Binding-site contacts:
Ligand atom C6 contacts residue TRP232 of chain 1.A at 3.5 Å (hydrophobic).
Ligand atom C6 contacts residue GLU235 of chain 1.A at 3.4 Å.
Ligand atom C6' contacts residue LEU261 of chain 1.A at 3.8 Å (hydrophobic).
Ligand atom C2 contacts residue MET198 of chain 1.A at 3.9 Å (hydrophobic).
Ligand atom C4 contacts residue ASP258 of chain 1.A at 3.3 Å.
Ligand atom C1' contacts residue SER167 of chain 1.A at 3.6 Å.
Ligand atom C5 contacts residue TRP232 of chain 1.A at 3.6 Å (hydrophobic).
Ligand atom O3 contacts residue MET198 of chain 1.A at 3.8 Å.
Ligand atom O4 contacts residue MET198 of chain 1.A at 3.9 Å.
Ligand atom C6 contacts residue PHE168 of chain 1.A at 4.0 Å (hydrophobic).
Ligand atom C2' contacts residue SER167 of chain 1.A at 3.6 Å.
Ligand atom C1 contacts residue UDP1 of chain 1.C at 3.9 Å.
Ligand atom C1 contacts residue HIS165 of chain 1.A at 3.9 Å.
Ligand atom O1 contacts residue HIS165 of chain 1.A at 3.7 Å.
Ligand atom O6 contacts residue THR177 of chain 1.A at 2.6 Å (h-bond).
Ligand atom C5 contacts residue HIS165 of chain 1.A at 3.9 Å.
Ligand atom O1 contacts residue SER167 of chain 1.A at 4.0 Å.
Ligand atom C2 contacts residue HIS165 of chain 1.A at 3.8 Å.
Ligand atom C1 contacts residue MET198 of chain 1.A at 3.6 Å (hydrophobic).
Ligand atom C6 contacts residue LEU261 of chain 1.A at 3.8 Å (hydrophobic).
Ligand atom O5 contacts residue HIS165 of chain 1.A at 3.3 Å (h-bond).
Ligand atom C3 contacts residue UDP1 of chain 1.C at 3.9 Å.
Ligand atom O4 contacts residue GLU235 of chain 1.A at 2.5 Å (salt-bridge).
Ligand atom C2' contacts residue LEU261 of chain 1.A at 4.0 Å (hydrophobic).
Ligand atom O4 contacts residue HIS165 of chain 1.A at 2.8 Å (h-bond).
Ligand atom C4 contacts residue GLU235 of chain 1.A at 3.3 Å.
Ligand atom C6 contacts residue TYR196 of chain 1.A at 3.6 Å (hydrophobic).
Ligand atom C5 contacts residue GLU235 of chain 1.A at 3.9 Å.
Ligand atom O4 contacts residue ASP258 of chain 1.A at 2.6 Å (salt-bridge).
Ligand atom O6 contacts residue TRP232 of chain 1.A at 3.4 Å (h-bond).
Ligand atom O5 contacts residue PHE168 of chain 1.A at 4.1 Å.
Ligand atom C3 contacts residue TRP232 of chain 1.A at 3.9 Å (hydrophobic).
Ligand atom C2 contacts residue UDP1 of chain 1.C at 3.5 Å.
Ligand atom O5 contacts residue MET198 of chain 1.A at 3.2 Å.
Ligand atom C4 contacts residue TRP232 of chain 1.A at 3.6 Å (hydrophobic).
Ligand atom O3 contacts residue UDP1 of chain 1.C at 2.7 Å (h-bond).
Ligand atom O2 contacts residue UDP1 of chain 1.C at 2.7 Å (h-bond).
Ligand atom O6 contacts residue PHE168 of chain 1.A at 3.3 Å.
Ligand atom C4 contacts residue HIS165 of chain 1.A at 3.9 Å.
Ligand atom C6 contacts residue THR177 of chain 1.A at 3.3 Å.

Sequence of chain 1.A:
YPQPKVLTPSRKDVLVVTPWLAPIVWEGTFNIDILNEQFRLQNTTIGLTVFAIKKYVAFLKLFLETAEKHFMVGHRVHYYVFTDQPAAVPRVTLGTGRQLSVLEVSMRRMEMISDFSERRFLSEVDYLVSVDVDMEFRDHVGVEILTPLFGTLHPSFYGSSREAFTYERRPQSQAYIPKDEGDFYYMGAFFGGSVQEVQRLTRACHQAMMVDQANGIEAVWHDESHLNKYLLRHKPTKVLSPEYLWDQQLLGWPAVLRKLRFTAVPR

This protein binds this small molecule.
Small molecule (SMILES): CCCCCCO[C@@H]1O[C@H](CO)[C@H](O)[C@H](O)[C@H]1O[C@@H]1O[C@@H](C)[C@@H](O)[C@@H](O)[C@@H]1O